Sequence of chain 2.F:
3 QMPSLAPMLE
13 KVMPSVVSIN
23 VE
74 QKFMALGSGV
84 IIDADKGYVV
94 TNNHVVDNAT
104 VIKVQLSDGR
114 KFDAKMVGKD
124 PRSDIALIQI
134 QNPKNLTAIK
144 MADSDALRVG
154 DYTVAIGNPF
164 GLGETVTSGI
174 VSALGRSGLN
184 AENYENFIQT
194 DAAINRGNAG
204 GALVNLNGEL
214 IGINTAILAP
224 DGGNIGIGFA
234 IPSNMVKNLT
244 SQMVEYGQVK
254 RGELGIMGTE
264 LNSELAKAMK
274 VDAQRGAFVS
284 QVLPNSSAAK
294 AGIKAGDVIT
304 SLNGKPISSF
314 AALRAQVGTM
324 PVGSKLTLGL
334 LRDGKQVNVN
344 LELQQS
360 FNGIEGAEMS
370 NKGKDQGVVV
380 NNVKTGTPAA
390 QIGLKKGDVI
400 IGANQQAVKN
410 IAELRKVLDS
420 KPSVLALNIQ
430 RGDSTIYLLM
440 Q

A small-molecule ligand and the protein it binds are described below.
Small molecule (SMILES): CC[C@H](C)[C@@H](C=O)NC(=O)[C@H](C)NC(=O)[C@H](C)N

Binding-site contacts:
Ligand atom N contacts residue ILE220 of chain 2.F at 4.2 Å.
Ligand atom O contacts residue HIS97 of chain 2.F at 3.8 Å.
Ligand atom CA contacts residue ALA219 of chain 2.F at 4.0 Å (hydrophobic).
Ligand atom C contacts residue HIS97 of chain 2.F at 4.1 Å.
Ligand atom O contacts residue HIS97 of chain 2.F at 4.3 Å.
Ligand atom CG2 contacts residue ILE220 of chain 2.F at 4.2 Å (hydrophobic).
Ligand atom N contacts residue THR218 of chain 2.F at 3.9 Å.
Ligand atom CA contacts residue HIS97 of chain 2.F at 4.1 Å.
Ligand atom CB contacts residue ALA222 of chain 2.F at 4.5 Å (hydrophobic).
Ligand atom CD1 contacts residue ASN201 of chain 2.F at 4.5 Å.
Ligand atom CB contacts residue THR218 of chain 2.F at 4.5 Å.
Ligand atom CD1 contacts residue ILE220 of chain 2.F at 3.7 Å (hydrophobic).
Ligand atom CG2 contacts residue ASN198 of chain 2.F at 4.1 Å.
Ligand atom CD1 contacts residue ALA202 of chain 2.F at 4.2 Å (hydrophobic).
Ligand atom O contacts residue ALA219 of chain 2.F at 4.0 Å.
Ligand atom CG1 contacts residue ALA219 of chain 2.F at 4.2 Å (hydrophobic).
Ligand atom CG1 contacts residue ALA202 of chain 2.F at 3.8 Å (hydrophobic).
Ligand atom O contacts residue ARG199 of chain 2.F at 4.5 Å.
Ligand atom CB contacts residue ASN198 of chain 2.F at 4.0 Å.
Ligand atom O contacts residue GLY200 of chain 2.F at 3.7 Å.
Ligand atom CB contacts residue ARG199 of chain 2.F at 3.7 Å.
Ligand atom O contacts residue ALA202 of chain 2.F at 3.4 Å.
Ligand atom CD1 contacts residue ASN198 of chain 2.F at 3.2 Å.
Ligand atom CD1 contacts residue THR218 of chain 2.F at 3.8 Å.
Ligand atom CB contacts residue GLY200 of chain 2.F at 4.3 Å.
Ligand atom CG1 contacts residue THR218 of chain 2.F at 3.2 Å.
Ligand atom C contacts residue ALA202 of chain 2.F at 3.6 Å (hydrophobic).
Ligand atom CG1 contacts residue ASN198 of chain 2.F at 4.0 Å.
Ligand atom CA contacts residue ILE220 of chain 2.F at 4.4 Å (hydrophobic).
Ligand atom CD1 contacts residue ILE197 of chain 2.F at 3.6 Å (hydrophobic).
Ligand atom N contacts residue HIS97 of chain 2.F at 3.9 Å.
Ligand atom C contacts residue ILE220 of chain 2.F at 4.3 Å (hydrophobic).
Ligand atom O contacts residue ILE220 of chain 2.F at 3.7 Å.
Ligand atom CD1 contacts residue ALA219 of chain 2.F at 4.2 Å (hydrophobic).
Ligand atom C contacts residue HIS97 of chain 2.F at 3.1 Å.
Ligand atom CB contacts residue ILE220 of chain 2.F at 4.1 Å (hydrophobic).
Ligand atom CG2 contacts residue ARG199 of chain 2.F at 3.9 Å.